This protein binds this small molecule.
Small molecule (SMILES): CC(=O)N[C@H]1[C@H](O[C@H]2[C@H](O)[C@@H](NC(C)=O)CO[C@@H]2CO)O[C@H](CO)[C@@H](O)[C@@H]1O

Binding-site contacts:
Ligand atom C8 contacts residue LYS22 of chain 1.B at 4.0 Å.
Ligand atom O5 contacts residue GLN15 of chain 1.B at 3.9 Å.
Ligand atom C3 contacts residue ASN23 of chain 1.B at 3.8 Å.
Ligand atom C1 contacts residue ASN23 of chain 1.B at 1.4 Å.
Ligand atom N2 contacts residue ASN23 of chain 1.B at 2.9 Å (h-bond).
Ligand atom C2 contacts residue ASN23 of chain 1.B at 2.4 Å.
Ligand atom C5 contacts residue ASN23 of chain 1.B at 3.6 Å.
Ligand atom O5 contacts residue ASN23 of chain 1.B at 2.3 Å (h-bond).
Ligand atom C7 contacts residue ASN23 of chain 1.B at 4.2 Å.
Ligand atom C4 contacts residue ASN23 of chain 1.B at 4.2 Å.
Ligand atom C1 contacts residue GLN15 of chain 1.B at 4.3 Å.

Sequence of chain 1.B:
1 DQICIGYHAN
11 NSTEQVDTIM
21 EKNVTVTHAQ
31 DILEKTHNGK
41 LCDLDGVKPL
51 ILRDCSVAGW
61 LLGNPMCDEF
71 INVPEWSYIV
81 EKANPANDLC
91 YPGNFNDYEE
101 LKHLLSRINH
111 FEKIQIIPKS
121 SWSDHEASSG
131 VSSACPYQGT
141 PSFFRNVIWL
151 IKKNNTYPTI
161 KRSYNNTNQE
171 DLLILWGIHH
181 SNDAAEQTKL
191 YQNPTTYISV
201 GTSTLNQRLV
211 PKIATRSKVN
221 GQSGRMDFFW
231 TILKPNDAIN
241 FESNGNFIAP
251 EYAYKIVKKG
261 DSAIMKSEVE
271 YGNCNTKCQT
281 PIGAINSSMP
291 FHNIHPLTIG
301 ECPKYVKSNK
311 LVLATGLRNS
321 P